Sequence of chain 1.M:
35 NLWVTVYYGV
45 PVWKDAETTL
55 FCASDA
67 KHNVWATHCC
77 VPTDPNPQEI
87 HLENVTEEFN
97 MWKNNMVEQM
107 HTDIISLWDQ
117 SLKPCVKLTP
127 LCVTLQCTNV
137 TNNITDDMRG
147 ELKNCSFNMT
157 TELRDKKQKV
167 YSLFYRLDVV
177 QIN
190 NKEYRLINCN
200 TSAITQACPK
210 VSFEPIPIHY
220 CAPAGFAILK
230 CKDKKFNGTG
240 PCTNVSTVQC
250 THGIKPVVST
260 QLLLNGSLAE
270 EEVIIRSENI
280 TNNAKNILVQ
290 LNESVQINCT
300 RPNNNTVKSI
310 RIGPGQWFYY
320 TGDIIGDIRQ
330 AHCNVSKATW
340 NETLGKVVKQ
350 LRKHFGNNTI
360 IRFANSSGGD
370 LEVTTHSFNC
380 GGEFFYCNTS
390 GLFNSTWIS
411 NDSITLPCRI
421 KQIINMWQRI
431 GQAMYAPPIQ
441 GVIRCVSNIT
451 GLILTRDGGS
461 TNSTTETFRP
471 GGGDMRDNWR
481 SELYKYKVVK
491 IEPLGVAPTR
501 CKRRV

Binding-site contacts:
Ligand atom C8 contacts residue ARG275 of chain 1.M at 4.4 Å.
Ligand atom C1 contacts residue ASN236 of chain 1.M at 1.4 Å.
Ligand atom C5 contacts residue ASN236 of chain 1.M at 3.7 Å.
Ligand atom O7 contacts residue HIS353 of chain 1.M at 4.3 Å.
Ligand atom O5 contacts residue ASN236 of chain 1.M at 2.4 Å (h-bond).
Ligand atom C7 contacts residue SER276 of chain 1.M at 4.3 Å.
Ligand atom C2 contacts residue THR238 of chain 1.M at 3.9 Å.
Ligand atom C3 contacts residue THR238 of chain 1.M at 3.8 Å.
Ligand atom O5 contacts residue THR238 of chain 1.M at 4.4 Å.
Ligand atom C1 contacts residue THR238 of chain 1.M at 3.8 Å.
Ligand atom C8 contacts residue SER276 of chain 1.M at 3.3 Å.
Ligand atom N2 contacts residue ASN236 of chain 1.M at 2.9 Å (h-bond).
Ligand atom O7 contacts residue ASN236 of chain 1.M at 3.8 Å.
Ligand atom C3 contacts residue ASN236 of chain 1.M at 3.8 Å.
Ligand atom C7 contacts residue ASN236 of chain 1.M at 3.3 Å.
Ligand atom C2 contacts residue ASN236 of chain 1.M at 2.5 Å.
Ligand atom C8 contacts residue ASN236 of chain 1.M at 3.5 Å.
Ligand atom N2 contacts residue THR238 of chain 1.M at 3.6 Å.
Ligand atom C4 contacts residue ASN236 of chain 1.M at 4.2 Å.
Ligand atom C5 contacts residue THR238 of chain 1.M at 4.4 Å.

The small molecule below binds the protein below.
Small molecule (SMILES): CC(=O)N[C@@H]1[C@@H](O)[C@H](O)[C@@H](CO)O[C@H]1O